The protein below binds the small molecule below.
Small molecule (SMILES): CC1=C(C)C(=O)C(C)=C(C)C1=O

Sequence of chain 1.A:
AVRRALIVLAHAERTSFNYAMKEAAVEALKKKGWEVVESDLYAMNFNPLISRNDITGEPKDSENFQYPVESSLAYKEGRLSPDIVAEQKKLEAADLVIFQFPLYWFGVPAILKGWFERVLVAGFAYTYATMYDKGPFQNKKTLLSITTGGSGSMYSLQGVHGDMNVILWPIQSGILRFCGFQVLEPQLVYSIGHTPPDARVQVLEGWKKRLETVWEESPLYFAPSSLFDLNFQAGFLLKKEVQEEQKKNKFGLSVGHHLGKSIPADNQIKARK

Binding-site contacts:
Ligand atom O1 contacts residue TYR126 of chain 1.A at 2.9 Å (h-bond).
Ligand atom C2 contacts residue FAD1 of chain 2.C at 3.5 Å.
Ligand atom C2 contacts residue TRP105 of chain 2.A at 4.1 Å (hydrophobic).
Ligand atom O4 contacts residue PHE178 of chain 1.A at 3.1 Å.
Ligand atom C6M contacts residue TYR128 of chain 1.A at 2.8 Å (hydrophobic).
Ligand atom O4 contacts residue HIS161 of chain 2.A at 3.8 Å.
Ligand atom C5 contacts residue CBD1 of chain 2.D at 3.6 Å.
Ligand atom C1 contacts residue TYR126 of chain 1.A at 3.9 Å (hydrophobic).
Ligand atom C3 contacts residue TRP105 of chain 2.A at 4.0 Å (hydrophobic).
Ligand atom C6 contacts residue FAD1 of chain 2.C at 3.4 Å.
Ligand atom C6 contacts residue CBD1 of chain 2.D at 3.6 Å.
Ligand atom C4 contacts residue FAD1 of chain 2.C at 3.4 Å.
Ligand atom C2M contacts residue TRP105 of chain 2.A at 3.3 Å (hydrophobic).
Ligand atom C3M contacts residue TRP105 of chain 2.A at 3.0 Å (hydrophobic).
Ligand atom C5M contacts residue CBD1 of chain 2.D at 3.0 Å.
Ligand atom C5M contacts residue FAD1 of chain 2.C at 3.1 Å.
Ligand atom C3 contacts residue PHE178 of chain 1.A at 3.4 Å (hydrophobic).
Ligand atom O4 contacts residue PHE106 of chain 2.A at 2.9 Å.
Ligand atom O4 contacts residue FAD1 of chain 2.C at 3.9 Å.
Ligand atom C2M contacts residue TYR126 of chain 1.A at 3.5 Å (hydrophobic).
Ligand atom C6M contacts residue FAD1 of chain 2.C at 3.0 Å.
Ligand atom C3M contacts residue FAD1 of chain 2.C at 3.7 Å.
Ligand atom O1 contacts residue TYR128 of chain 1.A at 2.8 Å (h-bond).
Ligand atom C3M contacts residue GLY174 of chain 1.A at 3.2 Å.
Ligand atom C4 contacts residue PHE178 of chain 1.A at 3.5 Å (hydrophobic).
Ligand atom C2M contacts residue FAD1 of chain 2.C at 3.6 Å.
Ligand atom C6 contacts residue TYR128 of chain 1.A at 3.4 Å (hydrophobic).
Ligand atom C2 contacts residue PHE178 of chain 1.A at 3.9 Å (hydrophobic).
Ligand atom O1 contacts residue FAD1 of chain 2.C at 3.7 Å.
Ligand atom C3M contacts residue PHE178 of chain 1.A at 3.6 Å (hydrophobic).
Ligand atom C5M contacts residue HIS161 of chain 2.A at 3.3 Å.
Ligand atom C3M contacts residue PHE106 of chain 2.A at 3.6 Å (hydrophobic).
Ligand atom C6M contacts residue CBD1 of chain 2.D at 3.1 Å.
Ligand atom C5M contacts residue TYR155 of chain 2.A at 3.3 Å (hydrophobic).
Ligand atom C5 contacts residue PHE178 of chain 1.A at 4.1 Å (hydrophobic).
Ligand atom C4 contacts residue PHE106 of chain 2.A at 3.8 Å (hydrophobic).
Ligand atom C5 contacts residue FAD1 of chain 2.C at 3.1 Å.
Ligand atom C1 contacts residue FAD1 of chain 2.C at 3.4 Å.
Ligand atom C1 contacts residue TYR128 of chain 1.A at 3.5 Å (hydrophobic).
Ligand atom C3 contacts residue FAD1 of chain 2.C at 3.6 Å.

Sequence of chain 2.A:
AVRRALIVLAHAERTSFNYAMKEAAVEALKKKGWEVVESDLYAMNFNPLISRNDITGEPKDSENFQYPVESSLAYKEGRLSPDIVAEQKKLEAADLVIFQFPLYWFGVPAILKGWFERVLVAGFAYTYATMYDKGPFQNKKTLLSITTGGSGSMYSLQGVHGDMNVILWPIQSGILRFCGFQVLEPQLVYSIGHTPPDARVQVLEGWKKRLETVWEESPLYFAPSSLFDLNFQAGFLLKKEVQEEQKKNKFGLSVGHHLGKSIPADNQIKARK